Sequence of chain 1.C:
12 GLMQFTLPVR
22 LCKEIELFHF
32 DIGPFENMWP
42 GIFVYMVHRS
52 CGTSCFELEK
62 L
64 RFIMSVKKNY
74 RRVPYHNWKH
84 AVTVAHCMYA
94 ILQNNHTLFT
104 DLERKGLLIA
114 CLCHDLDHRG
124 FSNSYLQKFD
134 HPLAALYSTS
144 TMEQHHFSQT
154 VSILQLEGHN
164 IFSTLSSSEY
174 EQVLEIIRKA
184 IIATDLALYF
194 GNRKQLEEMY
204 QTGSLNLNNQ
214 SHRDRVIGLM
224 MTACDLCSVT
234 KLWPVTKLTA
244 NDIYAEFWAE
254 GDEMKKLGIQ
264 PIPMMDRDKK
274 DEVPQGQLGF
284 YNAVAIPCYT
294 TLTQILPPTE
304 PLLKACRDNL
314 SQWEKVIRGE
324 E

The small molecule below binds the protein below.
Small molecule (SMILES): Cc1cc(N2CCCC2)nc(/C=C/c2ccc3ccccc3n2)n1

Binding-site contacts:
Ligand atom C22 contacts residue ILE246 of chain 1.C at 3.8 Å (hydrophobic).
Ligand atom C5 contacts residue GLY279 of chain 1.C at 3.8 Å.
Ligand atom C17 contacts residue VAL276 of chain 1.C at 3.0 Å (hydrophobic).
Ligand atom C18 contacts residue PRO266 of chain 1.C at 3.3 Å (hydrophobic).
Ligand atom C9 contacts residue PHE250 of chain 1.C at 3.8 Å (hydrophobic).
Ligand atom C9 contacts residue MET267 of chain 1.C at 2.6 Å (hydrophobic).
Ligand atom C3 contacts residue MET267 of chain 1.C at 3.0 Å (hydrophobic).
Ligand atom C23 contacts residue GLN280 of chain 1.C at 3.8 Å.
Ligand atom C7 contacts residue MET267 of chain 1.C at 2.9 Å (hydrophobic).
Ligand atom C1 contacts residue MET267 of chain 1.C at 3.5 Å (hydrophobic).
Ligand atom C19 contacts residue PHE283 of chain 1.C at 3.4 Å (hydrophobic).
Ligand atom C12 contacts residue PHE283 of chain 1.C at 3.3 Å (hydrophobic).
Ligand atom C14 contacts residue MET267 of chain 1.C at 3.6 Å (hydrophobic).
Ligand atom C18 contacts residue LYS272 of chain 1.C at 3.8 Å.
Ligand atom N2 contacts residue TYR247 of chain 1.C at 3.6 Å (h-bond).
Ligand atom C11 contacts residue PHE283 of chain 1.C at 3.6 Å (hydrophobic).
Ligand atom C1 contacts residue GLY279 of chain 1.C at 3.3 Å.
Ligand atom C17 contacts residue GLU275 of chain 1.C at 3.5 Å.
Ligand atom C10 contacts residue MET267 of chain 1.C at 3.5 Å (hydrophobic).
Ligand atom C21 contacts residue ILE246 of chain 1.C at 3.3 Å (hydrophobic).
Ligand atom C13 contacts residue TYR247 of chain 1.C at 3.2 Å (hydrophobic).
Ligand atom N4 contacts residue MET267 of chain 1.C at 3.6 Å.
Ligand atom C11 contacts residue MET267 of chain 1.C at 3.6 Å (hydrophobic).
Ligand atom C10 contacts residue PHE250 of chain 1.C at 3.6 Å (hydrophobic).
Ligand atom C7 contacts residue PHE283 of chain 1.C at 3.8 Å (hydrophobic).
Ligand atom N4 contacts residue GLY279 of chain 1.C at 3.4 Å.
Ligand atom C14 contacts residue GLU275 of chain 1.C at 3.7 Å.
Ligand atom C3 contacts residue GLY279 of chain 1.C at 3.6 Å.
Ligand atom C12 contacts residue PHE250 of chain 1.C at 3.8 Å (hydrophobic).
Ligand atom C13 contacts residue VAL276 of chain 1.C at 3.5 Å (hydrophobic).
Ligand atom N2 contacts residue GLY279 of chain 1.C at 3.5 Å.
Ligand atom N6 contacts residue MET267 of chain 1.C at 3.5 Å (h-bond).
Ligand atom C18 contacts residue MET267 of chain 1.C at 3.7 Å (hydrophobic).
Ligand atom C11 contacts residue PHE250 of chain 1.C at 3.6 Å (hydrophobic).
Ligand atom C5 contacts residue MET267 of chain 1.C at 3.7 Å (hydrophobic).
Ligand atom N2 contacts residue MET267 of chain 1.C at 3.1 Å.
Ligand atom C18 contacts residue GLU275 of chain 1.C at 3.6 Å.
Ligand atom C24 contacts residue PHE283 of chain 1.C at 3.4 Å (hydrophobic).
Ligand atom N16 contacts residue GLN280 of chain 1.C at 3.2 Å (h-bond).
Ligand atom C13 contacts residue MET267 of chain 1.C at 3.7 Å (hydrophobic).